Sequence of chain 1.C:
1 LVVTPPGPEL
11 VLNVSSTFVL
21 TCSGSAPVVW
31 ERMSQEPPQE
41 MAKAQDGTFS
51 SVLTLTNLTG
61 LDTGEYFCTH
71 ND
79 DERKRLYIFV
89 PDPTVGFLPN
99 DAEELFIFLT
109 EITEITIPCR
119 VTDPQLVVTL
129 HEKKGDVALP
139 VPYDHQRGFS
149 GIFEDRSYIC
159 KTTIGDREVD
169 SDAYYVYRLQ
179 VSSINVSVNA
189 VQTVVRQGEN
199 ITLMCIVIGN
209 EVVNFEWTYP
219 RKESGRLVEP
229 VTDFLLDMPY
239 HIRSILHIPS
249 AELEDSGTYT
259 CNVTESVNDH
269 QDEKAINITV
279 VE

Binding-site contacts:
Ligand atom C7 contacts residue ASN183 of chain 1.C at 3.7 Å.
Ligand atom O3 contacts residue ASN183 of chain 1.C at 4.4 Å.
Ligand atom N2 contacts residue SER181 of chain 1.C at 4.2 Å.
Ligand atom C8 contacts residue ASN183 of chain 1.C at 3.4 Å.
Ligand atom C8 contacts residue ILE182 of chain 1.C at 4.2 Å (hydrophobic).
Ligand atom C8 contacts residue ASP270 of chain 1.C at 3.9 Å.
Ligand atom C4 contacts residue ASN183 of chain 1.C at 4.2 Å.
Ligand atom C3 contacts residue ASN183 of chain 1.C at 3.8 Å.
Ligand atom C1 contacts residue ASN183 of chain 1.C at 1.5 Å.
Ligand atom O5 contacts residue ASN183 of chain 1.C at 2.4 Å (h-bond).
Ligand atom C5 contacts residue ASN183 of chain 1.C at 3.7 Å.
Ligand atom N2 contacts residue ILE182 of chain 1.C at 4.4 Å.
Ligand atom N2 contacts residue ASN183 of chain 1.C at 3.0 Å.
Ligand atom C2 contacts residue ASN183 of chain 1.C at 2.5 Å.

This protein binds this small molecule.
Small molecule (SMILES): CC(=O)N[C@@H]1[C@@H](O)[C@H](O)[C@@H](CO)O[C@H]1O